Sequence of chain 1.B:
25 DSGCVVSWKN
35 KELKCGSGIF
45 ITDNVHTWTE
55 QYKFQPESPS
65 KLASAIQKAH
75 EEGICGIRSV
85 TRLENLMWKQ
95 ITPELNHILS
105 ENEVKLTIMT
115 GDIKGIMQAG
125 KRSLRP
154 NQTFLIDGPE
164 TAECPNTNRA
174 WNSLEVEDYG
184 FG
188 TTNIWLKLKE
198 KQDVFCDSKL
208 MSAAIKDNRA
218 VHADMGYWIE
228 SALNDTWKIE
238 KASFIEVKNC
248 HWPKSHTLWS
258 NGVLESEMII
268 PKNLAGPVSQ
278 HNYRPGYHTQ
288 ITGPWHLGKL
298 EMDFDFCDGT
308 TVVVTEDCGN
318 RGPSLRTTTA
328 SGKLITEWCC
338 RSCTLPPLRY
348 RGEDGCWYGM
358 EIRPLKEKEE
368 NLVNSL

Binding-site contacts:
Ligand atom N2 contacts residue ASN231 of chain 1.B at 2.9 Å (h-bond).
Ligand atom C8 contacts residue ASN231 of chain 1.B at 4.4 Å.
Ligand atom C2 contacts residue ASN231 of chain 1.B at 2.4 Å.
Ligand atom O5 contacts residue ASN231 of chain 1.B at 2.4 Å (h-bond).
Ligand atom C7 contacts residue ASN231 of chain 1.B at 3.2 Å.
Ligand atom C1 contacts residue ASN231 of chain 1.B at 1.4 Å.
Ligand atom O7 contacts residue ASN231 of chain 1.B at 3.1 Å (h-bond).
Ligand atom C3 contacts residue ASN231 of chain 1.B at 3.8 Å.
Ligand atom C5 contacts residue ASN231 of chain 1.B at 3.7 Å.
Ligand atom C4 contacts residue ASN231 of chain 1.B at 4.2 Å.
Ligand atom O7 contacts residue GLU237 of chain 1.B at 3.7 Å.

A small-molecule ligand and the protein it binds are described below.
Small molecule (SMILES): CC(=O)N[C@@H]1[C@@H](O)[C@H](O)[C@@H](CO)O[C@H]1O